Binding-site contacts:
Ligand atom N11 contacts residue PRO269 of chain 1.A at 4.3 Å.
Ligand atom C6 contacts residue GLU296 of chain 1.A at 4.0 Å.
Ligand atom C4 contacts residue GLN182 of chain 1.A at 3.2 Å.
Ligand atom C3 contacts residue HEM1 of chain 1.C at 3.4 Å.
Ligand atom C10 contacts residue GLY290 of chain 1.A at 4.3 Å.
Ligand atom C6 contacts residue PRO269 of chain 1.A at 4.2 Å (hydrophobic).
Ligand atom C9 contacts residue TRP291 of chain 1.A at 4.4 Å (hydrophobic).
Ligand atom N8 contacts residue HEM1 of chain 1.C at 4.1 Å.
Ligand atom C5 contacts residue VAL271 of chain 1.A at 4.2 Å (hydrophobic).
Ligand atom C9 contacts residue GLU296 of chain 1.A at 3.7 Å.
Ligand atom N13 contacts residue TRP382 of chain 1.A at 4.4 Å.
Ligand atom C6 contacts residue GLN182 of chain 1.A at 4.1 Å.
Ligand atom N11 contacts residue HEM1 of chain 1.C at 3.3 Å.
Ligand atom C2 contacts residue HEM1 of chain 1.C at 3.4 Å.
Ligand atom C1 contacts residue HEM1 of chain 1.C at 3.9 Å.
Ligand atom C7 contacts residue HEM1 of chain 1.C at 3.8 Å.
Ligand atom C6 contacts residue VAL271 of chain 1.A at 3.7 Å (hydrophobic).
Ligand atom N11 contacts residue TRP291 of chain 1.A at 3.5 Å (h-bond).
Ligand atom C2 contacts residue VAL271 of chain 1.A at 3.3 Å (hydrophobic).
Ligand atom C10 contacts residue HEM1 of chain 1.C at 3.8 Å.
Ligand atom C1 contacts residue GLU296 of chain 1.A at 3.9 Å.
Ligand atom C1 contacts residue VAL271 of chain 1.A at 3.2 Å (hydrophobic).
Ligand atom C10 contacts residue PRO269 of chain 1.A at 4.0 Å (hydrophobic).
Ligand atom C12 contacts residue HEM1 of chain 1.C at 3.3 Å.
Ligand atom C3 contacts residue VAL271 of chain 1.A at 3.9 Å (hydrophobic).
Ligand atom N8 contacts residue GLU296 of chain 1.A at 3.0 Å (salt-bridge).
Ligand atom C9 contacts residue PRO269 of chain 1.A at 3.9 Å (hydrophobic).
Ligand atom C7 contacts residue GLU296 of chain 1.A at 3.9 Å.
Ligand atom N13 contacts residue HEM1 of chain 1.C at 2.8 Å (h-bond).
Ligand atom C4 contacts residue VAL271 of chain 1.A at 4.3 Å (hydrophobic).
Ligand atom C5 contacts residue GLN182 of chain 1.A at 3.0 Å.
Ligand atom C7 contacts residue VAL271 of chain 1.A at 3.5 Å (hydrophobic).
Ligand atom C9 contacts residue HEM1 of chain 1.C at 3.9 Å.
Ligand atom C4 contacts residue HEM1 of chain 1.C at 4.4 Å.
Ligand atom N8 contacts residue PRO269 of chain 1.A at 4.2 Å.
Ligand atom N11 contacts residue GLU296 of chain 1.A at 2.9 Å (salt-bridge).

A small-molecule ligand and the protein it binds are described below.
Small molecule (SMILES): [H]/N=C(/C)NCc1cccc(CN)c1

Sequence of chain 1.A:
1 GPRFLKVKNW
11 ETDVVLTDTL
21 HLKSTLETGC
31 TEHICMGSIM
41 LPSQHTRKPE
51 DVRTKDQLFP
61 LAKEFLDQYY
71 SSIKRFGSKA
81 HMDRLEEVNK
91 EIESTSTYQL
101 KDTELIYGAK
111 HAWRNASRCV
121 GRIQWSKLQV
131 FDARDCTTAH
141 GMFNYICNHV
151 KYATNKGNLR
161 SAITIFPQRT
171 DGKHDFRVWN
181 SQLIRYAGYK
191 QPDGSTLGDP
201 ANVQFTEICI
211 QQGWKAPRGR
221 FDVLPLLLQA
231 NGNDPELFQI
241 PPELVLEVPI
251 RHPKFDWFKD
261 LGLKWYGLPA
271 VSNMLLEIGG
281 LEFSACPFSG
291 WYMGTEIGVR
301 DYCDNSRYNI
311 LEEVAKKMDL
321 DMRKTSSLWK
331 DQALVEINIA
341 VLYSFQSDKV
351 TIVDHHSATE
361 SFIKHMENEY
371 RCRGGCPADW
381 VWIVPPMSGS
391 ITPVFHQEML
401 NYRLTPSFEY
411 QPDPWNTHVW